Sequence of chain 1.A:
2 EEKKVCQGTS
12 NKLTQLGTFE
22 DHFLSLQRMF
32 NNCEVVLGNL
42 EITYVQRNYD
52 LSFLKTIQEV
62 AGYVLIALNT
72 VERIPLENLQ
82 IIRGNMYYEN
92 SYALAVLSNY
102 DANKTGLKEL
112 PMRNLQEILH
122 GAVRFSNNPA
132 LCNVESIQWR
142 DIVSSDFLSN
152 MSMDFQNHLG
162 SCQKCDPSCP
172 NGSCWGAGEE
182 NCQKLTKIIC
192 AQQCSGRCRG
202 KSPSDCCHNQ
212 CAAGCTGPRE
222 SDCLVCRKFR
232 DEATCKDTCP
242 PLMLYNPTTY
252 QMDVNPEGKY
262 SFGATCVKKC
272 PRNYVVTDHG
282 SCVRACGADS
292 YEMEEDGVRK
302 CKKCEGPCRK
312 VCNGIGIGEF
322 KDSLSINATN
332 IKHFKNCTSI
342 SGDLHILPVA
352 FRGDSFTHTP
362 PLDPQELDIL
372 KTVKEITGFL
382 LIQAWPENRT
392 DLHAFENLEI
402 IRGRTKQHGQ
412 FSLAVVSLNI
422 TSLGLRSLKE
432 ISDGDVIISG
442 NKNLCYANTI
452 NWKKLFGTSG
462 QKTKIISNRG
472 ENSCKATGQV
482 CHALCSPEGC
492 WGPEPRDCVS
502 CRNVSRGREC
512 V

Binding-site contacts:
Ligand atom C7 contacts residue ASN337 of chain 1.A at 4.2 Å.
Ligand atom C4 contacts residue ASN337 of chain 1.A at 4.2 Å.
Ligand atom C8 contacts residue LYS311 of chain 1.A at 3.3 Å.
Ligand atom N2 contacts residue ASN337 of chain 1.A at 2.9 Å (h-bond).
Ligand atom O5 contacts residue ASN337 of chain 1.A at 2.4 Å (h-bond).
Ligand atom C5 contacts residue ASN337 of chain 1.A at 3.7 Å.
Ligand atom C7 contacts residue LYS311 of chain 1.A at 3.9 Å.
Ligand atom C1 contacts residue ASN337 of chain 1.A at 1.4 Å.
Ligand atom N2 contacts residue LYS311 of chain 1.A at 4.1 Å.
Ligand atom C2 contacts residue ASN337 of chain 1.A at 2.5 Å.
Ligand atom C3 contacts residue ASN337 of chain 1.A at 3.8 Å.

A protein and the small-molecule ligand that binds it are described below.
Small molecule (SMILES): CC(=O)N[C@@H]1[C@@H](O)[C@H](O)[C@@H](CO)O[C@H]1O